Binding-site contacts:
Ligand atom O7A contacts residue SER23 of chain 1.D at 3.9 Å.
Ligand atom O3 contacts residue ASP101 of chain 1.D at 3.0 Å (salt-bridge).
Ligand atom C7 contacts residue SER23 of chain 1.D at 4.0 Å.
Ligand atom C3 contacts residue ASP104 of chain 1.D at 3.7 Å.
Ligand atom C2 contacts residue ASP99 of chain 1.D at 4.0 Å.
Ligand atom C2 contacts residue GLY114 of chain 1.A at 3.4 Å.
Ligand atom C4 contacts residue CA1 of chain 1.P at 3.8 Å.
Ligand atom O2 contacts residue ASN21 of chain 1.D at 3.0 Å (h-bond).
Ligand atom C3 contacts residue CA1 of chain 1.P at 3.4 Å.
Ligand atom C6 contacts residue ASP96 of chain 1.D at 3.9 Å.
Ligand atom C1M contacts residue SER22 of chain 1.D at 4.0 Å.
Ligand atom C5 contacts residue ASP96 of chain 1.D at 3.6 Å.
Ligand atom C4 contacts residue CA1 of chain 1.O at 3.3 Å.
Ligand atom C1 contacts residue SER23 of chain 1.D at 4.0 Å.
Ligand atom O5 contacts residue SER23 of chain 1.D at 3.1 Å (h-bond).
Ligand atom O2 contacts residue CA1 of chain 1.P at 2.5 Å.
Ligand atom O4 contacts residue ASP104 of chain 1.D at 3.2 Å (salt-bridge).
Ligand atom O4 contacts residue CA1 of chain 1.O at 2.4 Å.
Ligand atom O2 contacts residue GLY114 of chain 1.A at 2.5 Å (h-bond).
Ligand atom C3 contacts residue CA1 of chain 1.O at 3.4 Å.
Ligand atom O3 contacts residue ASP99 of chain 1.D at 2.6 Å (salt-bridge).
Ligand atom O2 contacts residue SER22 of chain 1.D at 3.5 Å.
Ligand atom C5 contacts residue SER22 of chain 1.D at 3.8 Å.
Ligand atom O3 contacts residue ASP104 of chain 1.D at 3.0 Å (salt-bridge).
Ligand atom O3 contacts residue CA1 of chain 1.P at 2.5 Å.
Ligand atom O2 contacts residue ASP104 of chain 1.D at 3.8 Å.
Ligand atom C1M contacts residue SER23 of chain 1.D at 3.4 Å.
Ligand atom C3 contacts residue ASP99 of chain 1.D at 3.2 Å.
Ligand atom C4 contacts residue SER22 of chain 1.D at 3.8 Å.
Ligand atom C1M contacts residue THR45 of chain 1.D at 4.0 Å.
Ligand atom C4 contacts residue ASP104 of chain 1.D at 3.3 Å.
Ligand atom O4 contacts residue ASP96 of chain 1.D at 2.7 Å (salt-bridge).
Ligand atom O3 contacts residue CA1 of chain 1.O at 2.4 Å.
Ligand atom C1M contacts residue GLY114 of chain 1.A at 3.5 Å.
Ligand atom O5 contacts residue SER22 of chain 1.D at 3.5 Å (h-bond).
Ligand atom O4 contacts residue GLU95 of chain 1.D at 3.3 Å (salt-bridge).
Ligand atom O4 contacts residue GLY97 of chain 1.D at 3.9 Å.
Ligand atom C2 contacts residue CA1 of chain 1.P at 3.4 Å.
Ligand atom O4 contacts residue ASP99 of chain 1.D at 3.5 Å (salt-bridge).
Ligand atom C4 contacts residue ASP96 of chain 1.D at 3.3 Å.

This protein binds this small molecule.
Small molecule (SMILES): C[C@@H]1O[C@@H](CC(=O)O)[C@@H](O)[C@H](O)[C@@H]1O

Sequence of chain 1.A:
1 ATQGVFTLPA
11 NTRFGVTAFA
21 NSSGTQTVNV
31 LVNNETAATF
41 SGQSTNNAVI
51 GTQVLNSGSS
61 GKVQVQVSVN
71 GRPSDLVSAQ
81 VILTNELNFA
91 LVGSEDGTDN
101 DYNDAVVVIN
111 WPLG

Sequence of chain 1.D:
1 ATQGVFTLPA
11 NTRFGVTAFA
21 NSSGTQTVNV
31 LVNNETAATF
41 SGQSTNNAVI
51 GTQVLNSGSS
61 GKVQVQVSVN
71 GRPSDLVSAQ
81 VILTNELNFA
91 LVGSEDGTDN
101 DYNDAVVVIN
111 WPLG